The small molecule below binds the protein below.
Small molecule (SMILES): Nc1ncnc2c1ncn2[C@@H]1O[C@H](CO[P](=O)(O)O[P](=O)(O)CP(=O)(O)O)[C@@H](O)[C@H]1O

Binding-site contacts:
Ligand atom N6 contacts residue ILE148 of chain 1.F at 3.5 Å.
Ligand atom N7 contacts residue LYS150 of chain 1.F at 2.8 Å (salt-bridge).
Ligand atom C2 contacts residue LEU186 of chain 1.F at 3.4 Å (hydrophobic).
Ligand atom O2A contacts residue LYS150 of chain 1.F at 2.9 Å (salt-bridge).
Ligand atom C3' contacts residue THR241 of chain 1.F at 3.4 Å.
Ligand atom O3G contacts residue MG1 of chain 1.V at 2.6 Å.
Ligand atom N1 contacts residue LEU186 of chain 1.F at 2.8 Å (h-bond).
Ligand atom N6 contacts residue GLN183 of chain 1.F at 3.0 Å (h-bond).
Ligand atom C2 contacts residue LYS198 of chain 1.F at 3.1 Å.
Ligand atom O1B contacts residue LYS74 of chain 1.F at 3.5 Å (salt-bridge).
Ligand atom O2' contacts residue HIS239 of chain 1.F at 3.2 Å (h-bond).
Ligand atom N7 contacts residue GLN183 of chain 1.F at 3.2 Å (h-bond).
Ligand atom O2G contacts residue ASP318 of chain 1.F at 2.4 Å (salt-bridge).
Ligand atom N3 contacts residue LYS198 of chain 1.F at 2.8 Å (salt-bridge).
Ligand atom PG contacts residue ASP318 of chain 1.F at 3.6 Å.
Ligand atom C8 contacts residue LYS150 of chain 1.F at 3.1 Å.
Ligand atom O1B contacts residue MG1 of chain 1.V at 2.4 Å.
Ligand atom O3' contacts residue THR241 of chain 1.F at 2.0 Å (h-bond).
Ligand atom C3B contacts residue ASN242 of chain 1.F at 2.9 Å.
Ligand atom N6 contacts residue TYR185 of chain 1.F at 3.5 Å.
Ligand atom O2' contacts residue MET320 of chain 1.F at 3.7 Å.
Ligand atom O3' contacts residue ASP200 of chain 1.F at 3.8 Å.
Ligand atom O2' contacts residue THR241 of chain 1.F at 3.6 Å.
Ligand atom C5 contacts residue GLN183 of chain 1.F at 3.7 Å.
Ligand atom C6 contacts residue GLN183 of chain 1.F at 3.7 Å.
Ligand atom PB contacts residue MG1 of chain 1.V at 3.6 Å.
Ligand atom O1B contacts residue GLU331 of chain 1.F at 2.6 Å (salt-bridge).
Ligand atom O3G contacts residue ASN333 of chain 1.F at 2.9 Å (h-bond).
Ligand atom N3 contacts residue TYR185 of chain 1.F at 3.8 Å.
Ligand atom C8 contacts residue ILE148 of chain 1.F at 3.5 Å (hydrophobic).
Ligand atom O3G contacts residue GLU331 of chain 1.F at 2.4 Å (salt-bridge).
Ligand atom PG contacts residue GLU331 of chain 1.F at 3.7 Å.
Ligand atom N7 contacts residue ILE148 of chain 1.F at 3.5 Å.
Ligand atom N1 contacts residue TYR185 of chain 1.F at 3.5 Å.
Ligand atom O2A contacts residue LYS74 of chain 1.F at 3.5 Å.
Ligand atom O1G contacts residue ARG222 of chain 1.F at 3.6 Å (salt-bridge).
Ligand atom N6 contacts residue LYS184 of chain 1.F at 2.8 Å (salt-bridge).
Ligand atom O1A contacts residue GLU331 of chain 1.F at 3.3 Å.
Ligand atom O2G contacts residue ARG222 of chain 1.F at 3.8 Å.
Ligand atom O2' contacts residue LYS198 of chain 1.F at 3.3 Å.

Sequence of chain 1.F:
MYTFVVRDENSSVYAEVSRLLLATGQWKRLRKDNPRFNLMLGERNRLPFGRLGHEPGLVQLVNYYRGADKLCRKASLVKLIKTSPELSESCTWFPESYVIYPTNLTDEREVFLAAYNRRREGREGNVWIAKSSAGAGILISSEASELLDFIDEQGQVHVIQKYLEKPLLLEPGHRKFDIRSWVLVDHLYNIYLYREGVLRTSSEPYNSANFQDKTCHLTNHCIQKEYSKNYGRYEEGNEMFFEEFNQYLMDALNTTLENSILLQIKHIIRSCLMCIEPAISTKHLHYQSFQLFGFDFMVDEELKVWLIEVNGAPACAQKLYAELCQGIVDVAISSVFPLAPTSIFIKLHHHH